A protein and the small-molecule ligand that binds it are described below.
Small molecule (SMILES): CC(=O)N[C@H]1[C@H](O[C@H]2[C@H](O)[C@@H](NC(C)=O)CO[C@@H]2CO)O[C@H](CO)[C@@H](O)[C@@H]1O

Sequence of chain 1.A:
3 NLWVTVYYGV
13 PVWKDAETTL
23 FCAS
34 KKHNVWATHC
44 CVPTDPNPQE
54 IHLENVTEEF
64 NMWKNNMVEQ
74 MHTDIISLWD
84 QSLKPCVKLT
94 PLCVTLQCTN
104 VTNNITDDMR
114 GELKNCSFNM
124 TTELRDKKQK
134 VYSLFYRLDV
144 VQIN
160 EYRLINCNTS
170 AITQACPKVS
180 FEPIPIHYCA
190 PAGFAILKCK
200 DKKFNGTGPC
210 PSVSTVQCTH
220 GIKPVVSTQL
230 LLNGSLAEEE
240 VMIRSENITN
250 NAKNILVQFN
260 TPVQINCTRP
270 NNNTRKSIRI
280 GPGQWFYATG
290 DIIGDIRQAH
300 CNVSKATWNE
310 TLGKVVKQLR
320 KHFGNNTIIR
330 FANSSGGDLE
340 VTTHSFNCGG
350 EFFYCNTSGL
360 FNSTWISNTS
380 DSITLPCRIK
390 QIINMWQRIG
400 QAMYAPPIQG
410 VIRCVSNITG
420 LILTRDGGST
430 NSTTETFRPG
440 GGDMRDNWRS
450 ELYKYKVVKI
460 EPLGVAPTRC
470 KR

Sequence of chain 1.B:
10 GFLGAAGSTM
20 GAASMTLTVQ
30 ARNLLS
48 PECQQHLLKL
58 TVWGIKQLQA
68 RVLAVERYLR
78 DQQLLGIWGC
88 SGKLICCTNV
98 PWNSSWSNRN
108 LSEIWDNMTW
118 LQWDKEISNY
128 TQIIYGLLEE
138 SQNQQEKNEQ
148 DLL

Binding-site contacts:
Ligand atom O6 contacts residue ASN58 of chain 1.A at 4.4 Å.
Ligand atom C2 contacts residue GLY16 of chain 1.B at 3.7 Å.
Ligand atom C7 contacts residue GLY16 of chain 1.B at 3.9 Å.
Ligand atom N2 contacts residue GLU57 of chain 1.A at 3.8 Å.
Ligand atom C1 contacts residue ASN58 of chain 1.A at 1.5 Å.
Ligand atom N2 contacts residue ASN58 of chain 1.A at 2.8 Å (h-bond).
Ligand atom C8 contacts residue GLU57 of chain 1.A at 3.7 Å.
Ligand atom C8 contacts residue GLY16 of chain 1.B at 3.5 Å.
Ligand atom C8 contacts residue SER17 of chain 1.B at 3.4 Å.
Ligand atom O7 contacts residue SER17 of chain 1.B at 4.2 Å.
Ligand atom N2 contacts residue GLY16 of chain 1.B at 3.1 Å (h-bond).
Ligand atom C2 contacts residue GLU57 of chain 1.A at 4.4 Å.
Ligand atom C2 contacts residue ASN58 of chain 1.A at 2.5 Å.
Ligand atom O5 contacts residue ASN58 of chain 1.A at 2.4 Å (h-bond).
Ligand atom C7 contacts residue GLU57 of chain 1.A at 3.6 Å.
Ligand atom C8 contacts residue GLY13 of chain 1.B at 3.5 Å.
Ligand atom N2 contacts residue SER17 of chain 1.B at 4.0 Å.
Ligand atom C7 contacts residue SER17 of chain 1.B at 3.9 Å.
Ligand atom O7 contacts residue GLU57 of chain 1.A at 3.9 Å.
Ligand atom C7 contacts residue ASN58 of chain 1.A at 3.9 Å.
Ligand atom C4 contacts residue ASN58 of chain 1.A at 4.3 Å.
Ligand atom C1 contacts residue GLY16 of chain 1.B at 4.5 Å.
Ligand atom C5 contacts residue ASN58 of chain 1.A at 3.7 Å.
Ligand atom C3 contacts residue ASN58 of chain 1.A at 3.8 Å.
Ligand atom C1 contacts residue GLU57 of chain 1.A at 3.9 Å.